This protein binds this small molecule.
Small molecule (SMILES): Cc1cc(CCCOc2c(C)cc(-c3nnn(C)n3)cc2C)on1

Sequence of chain 2.A:
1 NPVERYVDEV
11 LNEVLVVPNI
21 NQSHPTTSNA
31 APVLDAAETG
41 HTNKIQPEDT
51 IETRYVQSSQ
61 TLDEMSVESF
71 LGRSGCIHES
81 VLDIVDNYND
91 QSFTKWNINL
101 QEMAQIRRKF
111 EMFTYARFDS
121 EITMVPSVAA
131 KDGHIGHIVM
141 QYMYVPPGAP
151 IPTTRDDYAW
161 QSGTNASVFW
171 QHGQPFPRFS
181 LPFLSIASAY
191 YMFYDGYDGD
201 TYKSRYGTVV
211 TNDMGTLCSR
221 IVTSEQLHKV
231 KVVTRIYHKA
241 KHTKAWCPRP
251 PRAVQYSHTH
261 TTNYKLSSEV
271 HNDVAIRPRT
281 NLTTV

Binding-site contacts:
Ligand atom C1B contacts residue LEU181 of chain 2.A at 4.0 Å (hydrophobic).
Ligand atom O1 contacts residue MET214 of chain 2.A at 3.2 Å.
Ligand atom N5A contacts residue LEU217 of chain 2.A at 3.6 Å.
Ligand atom C2B contacts residue ILE122 of chain 2.A at 4.0 Å (hydrophobic).
Ligand atom CM6 contacts residue LEU184 of chain 2.A at 3.7 Å (hydrophobic).
Ligand atom C1C contacts residue MET214 of chain 2.A at 3.2 Å (hydrophobic).
Ligand atom CM2 contacts residue ILE122 of chain 2.A at 3.8 Å (hydrophobic).
Ligand atom C2A contacts residue PHE179 of chain 2.A at 3.5 Å (hydrophobic).
Ligand atom N1A contacts residue LEU217 of chain 2.A at 3.3 Å.
Ligand atom C6B contacts residue LEU181 of chain 2.A at 3.5 Å (hydrophobic).
Ligand atom C6B contacts residue ILE98 of chain 2.A at 3.8 Å (hydrophobic).
Ligand atom O1 contacts residue LEU100 of chain 2.A at 3.7 Å.
Ligand atom N1A contacts residue PHE179 of chain 2.A at 3.3 Å.
Ligand atom C1B contacts residue ILE98 of chain 2.A at 3.7 Å (hydrophobic).
Ligand atom CM3 contacts residue TYR190 of chain 2.A at 3.6 Å (hydrophobic).
Ligand atom C5 contacts residue MET214 of chain 2.A at 3.4 Å (hydrophobic).
Ligand atom CM4 contacts residue VAL168 of chain 2.A at 3.9 Å (hydrophobic).
Ligand atom N4A contacts residue PHE179 of chain 2.A at 3.5 Å.
Ligand atom N2 contacts residue LEU100 of chain 2.A at 3.8 Å.
Ligand atom N1A contacts residue MET124 of chain 2.A at 3.6 Å.
Ligand atom CM4 contacts residue ALA166 of chain 2.A at 3.1 Å (hydrophobic).
Ligand atom CM2 contacts residue ILE77 of chain 2.A at 3.8 Å (hydrophobic).
Ligand atom O1B contacts residue ILE98 of chain 2.A at 3.2 Å.
Ligand atom CM4 contacts residue TYR142 of chain 2.A at 3.7 Å (hydrophobic).
Ligand atom N5A contacts residue PHE179 of chain 2.A at 3.3 Å.
Ligand atom C5B contacts residue LEU181 of chain 2.A at 3.6 Å (hydrophobic).
Ligand atom C4 contacts residue MET214 of chain 2.A at 3.7 Å (hydrophobic).
Ligand atom N4A contacts residue TYR144 of chain 2.A at 3.7 Å.
Ligand atom CM6 contacts residue TYR144 of chain 2.A at 3.7 Å (hydrophobic).
Ligand atom C4 contacts residue LEU100 of chain 2.A at 3.9 Å (hydrophobic).
Ligand atom C4 contacts residue TYR190 of chain 2.A at 3.7 Å (hydrophobic).
Ligand atom CM6 contacts residue LEU181 of chain 2.A at 3.8 Å (hydrophobic).
Ligand atom N2 contacts residue MET214 of chain 2.A at 3.8 Å.
Ligand atom C2A contacts residue LEU217 of chain 2.A at 4.0 Å (hydrophobic).
Ligand atom N3A contacts residue TYR144 of chain 2.A at 3.2 Å.
Ligand atom N3A contacts residue PHE179 of chain 2.A at 3.7 Å.
Ligand atom N5A contacts residue MET124 of chain 2.A at 3.9 Å.
Ligand atom C3 contacts residue LEU100 of chain 2.A at 3.8 Å (hydrophobic).
Ligand atom C5B contacts residue TYR144 of chain 2.A at 3.8 Å (hydrophobic).
Ligand atom CM4 contacts residue TYR144 of chain 2.A at 3.8 Å (hydrophobic).